Sequence of chain 1.C:
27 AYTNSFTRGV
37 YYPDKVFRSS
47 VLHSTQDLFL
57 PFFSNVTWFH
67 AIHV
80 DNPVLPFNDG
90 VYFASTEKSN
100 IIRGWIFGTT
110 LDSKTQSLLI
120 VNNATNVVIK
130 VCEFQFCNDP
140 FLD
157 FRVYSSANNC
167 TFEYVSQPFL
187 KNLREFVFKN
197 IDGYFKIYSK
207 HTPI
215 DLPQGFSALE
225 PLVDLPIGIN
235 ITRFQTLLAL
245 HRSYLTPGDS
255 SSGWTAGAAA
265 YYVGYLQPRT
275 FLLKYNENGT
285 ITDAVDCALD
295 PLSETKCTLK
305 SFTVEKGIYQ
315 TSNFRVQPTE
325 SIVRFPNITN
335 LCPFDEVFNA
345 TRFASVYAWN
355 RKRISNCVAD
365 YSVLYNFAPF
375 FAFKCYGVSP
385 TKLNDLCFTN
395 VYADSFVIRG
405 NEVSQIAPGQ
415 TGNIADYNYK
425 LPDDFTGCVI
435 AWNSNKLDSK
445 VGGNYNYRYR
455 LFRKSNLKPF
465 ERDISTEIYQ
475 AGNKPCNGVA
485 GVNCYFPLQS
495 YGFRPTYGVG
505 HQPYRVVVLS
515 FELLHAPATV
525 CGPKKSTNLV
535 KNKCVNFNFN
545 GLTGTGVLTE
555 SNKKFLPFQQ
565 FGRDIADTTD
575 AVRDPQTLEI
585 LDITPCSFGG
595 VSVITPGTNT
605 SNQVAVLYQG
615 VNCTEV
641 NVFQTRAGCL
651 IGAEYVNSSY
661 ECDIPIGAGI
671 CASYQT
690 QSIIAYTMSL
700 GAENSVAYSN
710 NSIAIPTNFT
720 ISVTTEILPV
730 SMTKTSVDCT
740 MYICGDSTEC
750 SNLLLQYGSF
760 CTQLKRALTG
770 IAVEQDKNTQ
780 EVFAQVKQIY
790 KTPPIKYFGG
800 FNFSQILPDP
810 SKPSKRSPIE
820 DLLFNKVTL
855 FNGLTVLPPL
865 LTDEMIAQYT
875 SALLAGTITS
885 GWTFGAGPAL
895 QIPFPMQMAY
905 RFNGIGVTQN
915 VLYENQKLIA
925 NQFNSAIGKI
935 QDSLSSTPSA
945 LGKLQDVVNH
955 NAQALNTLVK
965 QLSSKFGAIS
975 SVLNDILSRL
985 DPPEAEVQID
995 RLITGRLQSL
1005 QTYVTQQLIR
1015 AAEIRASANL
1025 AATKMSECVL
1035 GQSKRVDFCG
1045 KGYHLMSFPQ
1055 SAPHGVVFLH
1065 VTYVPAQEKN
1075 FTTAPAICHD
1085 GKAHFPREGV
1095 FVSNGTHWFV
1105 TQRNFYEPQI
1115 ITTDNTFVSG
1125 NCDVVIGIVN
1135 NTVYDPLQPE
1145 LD

This protein binds this small molecule.
Small molecule (SMILES): CC(=O)N[C@@H]1[C@@H](O)[C@H](O)[C@@H](CO)O[C@H]1O

Binding-site contacts:
Ligand atom C8 contacts residue GLU281 of chain 1.C at 3.2 Å.
Ligand atom O7 contacts residue ASN282 of chain 1.C at 3.8 Å.
Ligand atom C5 contacts residue ASN282 of chain 1.C at 4.4 Å.
Ligand atom C4 contacts residue ASN282 of chain 1.C at 4.3 Å.
Ligand atom N2 contacts residue GLU281 of chain 1.C at 2.4 Å (salt-bridge).
Ligand atom N2 contacts residue ASN282 of chain 1.C at 3.8 Å.
Ligand atom O5 contacts residue GLU281 of chain 1.C at 4.4 Å.
Ligand atom C3 contacts residue ASN282 of chain 1.C at 4.2 Å.
Ligand atom O7 contacts residue GLU281 of chain 1.C at 3.8 Å.
Ligand atom O7 contacts residue ASN280 of chain 1.C at 4.5 Å.
Ligand atom C7 contacts residue GLU281 of chain 1.C at 2.9 Å.
Ligand atom C2 contacts residue ASN282 of chain 1.C at 3.0 Å.
Ligand atom C1 contacts residue ASN282 of chain 1.C at 3.3 Å.
Ligand atom O5 contacts residue ASN282 of chain 1.C at 3.4 Å (h-bond).
Ligand atom C1 contacts residue GLU281 of chain 1.C at 3.2 Å.
Ligand atom C2 contacts residue GLU281 of chain 1.C at 3.1 Å.
Ligand atom C7 contacts residue ASN282 of chain 1.C at 4.1 Å.